Binding-site contacts:
Ligand atom N3 contacts residue MET123 of chain 1.B at 2.9 Å (h-bond).
Ligand atom C3 contacts residue ASP190 of chain 1.B at 3.4 Å.
Ligand atom C7 contacts residue ASP190 of chain 1.B at 2.9 Å.
Ligand atom C17 contacts residue LEU120 of chain 1.B at 3.4 Å (hydrophobic).
Ligand atom O2 contacts residue VAL50 of chain 1.B at 3.6 Å.
Ligand atom F contacts residue LEU163 of chain 1.B at 2.9 Å.
Ligand atom O contacts residue ALA189 of chain 1.B at 3.4 Å.
Ligand atom C29 contacts residue LEU42 of chain 1.B at 3.7 Å (hydrophobic).
Ligand atom O1 contacts residue LYS68 of chain 1.B at 3.1 Å (salt-bridge).
Ligand atom O contacts residue ILE99 of chain 1.B at 3.2 Å.
Ligand atom C12 contacts residue ASP190 of chain 1.B at 3.6 Å.
Ligand atom N4 contacts residue MET123 of chain 1.B at 2.8 Å (h-bond).
Ligand atom C6 contacts residue ASP190 of chain 1.B at 3.0 Å.
Ligand atom C20 contacts residue PRO121 of chain 1.B at 3.5 Å (hydrophobic).
Ligand atom C19 contacts residue ALA66 of chain 1.B at 3.2 Å (hydrophobic).
Ligand atom C20 contacts residue MET123 of chain 1.B at 3.7 Å (hydrophobic).
Ligand atom C20 contacts residue ALA66 of chain 1.B at 3.4 Å (hydrophobic).
Ligand atom C22 contacts residue MET179 of chain 1.B at 3.5 Å (hydrophobic).
Ligand atom C27 contacts residue PHE191 of chain 1.B at 3.2 Å (hydrophobic).
Ligand atom C14 contacts residue PHE191 of chain 1.B at 3.4 Å (hydrophobic).
Ligand atom N2 contacts residue ASP190 of chain 1.B at 3.4 Å (salt-bridge).
Ligand atom O1 contacts residue VAL118 of chain 1.B at 3.4 Å.
Ligand atom C18 contacts residue ALA66 of chain 1.B at 3.6 Å (hydrophobic).
Ligand atom F contacts residue PHE168 of chain 1.B at 3.7 Å.
Ligand atom C30 contacts residue VAL50 of chain 1.B at 3.4 Å (hydrophobic).
Ligand atom C26 contacts residue PHE191 of chain 1.B at 3.3 Å (hydrophobic).
Ligand atom C7 contacts residue PHE168 of chain 1.B at 3.7 Å (hydrophobic).
Ligand atom C21 contacts residue MET123 of chain 1.B at 3.6 Å (hydrophobic).
Ligand atom N4 contacts residue PHE122 of chain 1.B at 3.7 Å.
Ligand atom C30 contacts residue LEU42 of chain 1.B at 3.5 Å (hydrophobic).
Ligand atom O contacts residue ASP190 of chain 1.B at 2.9 Å (salt-bridge).
Ligand atom C21 contacts residue MET179 of chain 1.B at 3.5 Å (hydrophobic).
Ligand atom C15 contacts residue PHE191 of chain 1.B at 3.5 Å (hydrophobic).
Ligand atom O2 contacts residue PHE191 of chain 1.B at 3.7 Å.
Ligand atom F1 contacts residue LYS68 of chain 1.B at 3.4 Å.
Ligand atom C29 contacts residue GLY43 of chain 1.B at 3.7 Å.
Ligand atom C29 contacts residue VAL50 of chain 1.B at 3.4 Å (hydrophobic).
Ligand atom N3 contacts residue PHE122 of chain 1.B at 3.8 Å.
Ligand atom C13 contacts residue ASP190 of chain 1.B at 3.3 Å.
Ligand atom F1 contacts residue VAL50 of chain 1.B at 3.0 Å.

Sequence of chain 1.B:
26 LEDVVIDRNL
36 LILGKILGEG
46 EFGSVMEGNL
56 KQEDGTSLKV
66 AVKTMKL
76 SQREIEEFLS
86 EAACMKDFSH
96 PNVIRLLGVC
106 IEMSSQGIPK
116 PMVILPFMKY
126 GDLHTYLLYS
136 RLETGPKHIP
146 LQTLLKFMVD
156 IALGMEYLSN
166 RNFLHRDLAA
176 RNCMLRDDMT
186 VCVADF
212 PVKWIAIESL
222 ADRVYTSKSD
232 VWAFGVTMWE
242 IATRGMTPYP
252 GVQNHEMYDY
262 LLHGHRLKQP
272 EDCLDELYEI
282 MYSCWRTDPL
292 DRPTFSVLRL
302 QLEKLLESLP

A protein and the small-molecule ligand that binds it are described below.
Small molecule (SMILES): Cc1c(C(=O)Nc2ccc(Oc3ccnc4[nH]cc(-c5ccccc5)c34)c(F)c2)c(=O)n(-c2ccc(F)cc2)n1C